Sequence of chain 1.A:
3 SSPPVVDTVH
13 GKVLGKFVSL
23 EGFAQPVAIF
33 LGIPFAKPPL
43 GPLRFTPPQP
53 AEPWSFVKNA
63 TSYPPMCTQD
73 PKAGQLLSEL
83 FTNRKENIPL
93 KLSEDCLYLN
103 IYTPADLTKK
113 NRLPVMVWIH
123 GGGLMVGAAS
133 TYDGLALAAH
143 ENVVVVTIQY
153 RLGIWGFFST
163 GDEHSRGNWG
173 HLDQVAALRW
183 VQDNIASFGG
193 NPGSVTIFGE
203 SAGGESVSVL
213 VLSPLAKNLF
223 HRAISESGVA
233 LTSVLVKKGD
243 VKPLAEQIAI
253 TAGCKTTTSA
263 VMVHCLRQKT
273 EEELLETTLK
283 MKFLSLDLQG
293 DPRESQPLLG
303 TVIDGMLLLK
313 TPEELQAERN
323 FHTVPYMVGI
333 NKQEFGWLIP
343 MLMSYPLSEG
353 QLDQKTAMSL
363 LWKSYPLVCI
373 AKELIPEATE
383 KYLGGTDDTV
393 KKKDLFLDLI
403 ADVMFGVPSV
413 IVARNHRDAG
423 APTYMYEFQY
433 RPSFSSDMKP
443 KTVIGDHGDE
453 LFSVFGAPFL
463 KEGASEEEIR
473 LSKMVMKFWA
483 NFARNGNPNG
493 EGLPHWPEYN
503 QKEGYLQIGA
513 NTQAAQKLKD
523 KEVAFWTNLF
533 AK

Sequence of chain 1.C:
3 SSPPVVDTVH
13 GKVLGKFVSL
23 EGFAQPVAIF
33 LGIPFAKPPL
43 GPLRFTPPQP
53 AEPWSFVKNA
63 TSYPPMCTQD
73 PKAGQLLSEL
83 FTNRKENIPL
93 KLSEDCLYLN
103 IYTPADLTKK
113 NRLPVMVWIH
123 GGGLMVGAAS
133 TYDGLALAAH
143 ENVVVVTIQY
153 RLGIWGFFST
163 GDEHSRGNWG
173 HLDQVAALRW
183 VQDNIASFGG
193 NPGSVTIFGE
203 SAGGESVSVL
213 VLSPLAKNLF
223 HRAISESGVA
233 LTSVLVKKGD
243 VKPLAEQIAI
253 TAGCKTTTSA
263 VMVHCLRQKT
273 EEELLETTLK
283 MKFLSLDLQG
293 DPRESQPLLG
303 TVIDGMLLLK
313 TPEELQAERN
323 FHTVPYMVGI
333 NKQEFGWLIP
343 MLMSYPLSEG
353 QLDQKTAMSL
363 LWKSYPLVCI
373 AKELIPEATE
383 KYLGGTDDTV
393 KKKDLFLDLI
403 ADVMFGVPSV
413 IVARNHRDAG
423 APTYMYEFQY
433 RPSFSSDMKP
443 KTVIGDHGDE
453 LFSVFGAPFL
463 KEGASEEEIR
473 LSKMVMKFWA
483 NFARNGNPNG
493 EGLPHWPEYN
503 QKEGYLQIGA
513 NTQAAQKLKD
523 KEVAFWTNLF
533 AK

The small molecule below binds the protein below.
Small molecule (SMILES): CC(=O)N[C@@H]1[C@@H](O)[C@H](O)[C@@H](CO)O[C@H]1O

Binding-site contacts:
Ligand atom O5 contacts residue LEU16 of chain 1.C at 4.4 Å.
Ligand atom C6 contacts residue LEU16 of chain 1.C at 4.3 Å (hydrophobic).
Ligand atom N2 contacts residue ASN61 of chain 1.C at 2.9 Å (h-bond).
Ligand atom C5 contacts residue LEU16 of chain 1.C at 4.1 Å (hydrophobic).
Ligand atom O4 contacts residue ASN61 of chain 1.C at 4.3 Å.
Ligand atom O5 contacts residue ASN61 of chain 1.C at 2.3 Å (h-bond).
Ligand atom C2 contacts residue ASN61 of chain 1.C at 2.4 Å.
Ligand atom C5 contacts residue ASN61 of chain 1.C at 2.7 Å.
Ligand atom C7 contacts residue ASN61 of chain 1.C at 4.2 Å.
Ligand atom O6 contacts residue ASN61 of chain 1.C at 4.4 Å.
Ligand atom O6 contacts residue PRO5 of chain 1.C at 4.0 Å.
Ligand atom C1 contacts residue THR63 of chain 1.C at 4.5 Å.
Ligand atom C4 contacts residue ASN61 of chain 1.C at 3.4 Å.
Ligand atom C1 contacts residue ASN61 of chain 1.C at 1.4 Å.
Ligand atom C3 contacts residue ASN61 of chain 1.C at 2.9 Å.
Ligand atom C6 contacts residue ASN61 of chain 1.C at 4.1 Å.
Ligand atom O3 contacts residue ASN61 of chain 1.C at 4.2 Å.
Ligand atom O5 contacts residue THR63 of chain 1.C at 4.3 Å.
Ligand atom O6 contacts residue LEU16 of chain 1.C at 3.4 Å.
Ligand atom O7 contacts residue ASP242 of chain 1.A at 3.9 Å.